Binding-site contacts:
Ligand atom C7 contacts residue TYR59 of chain 1.A at 4.2 Å (hydrophobic).
Ligand atom O6 contacts residue THR50 of chain 1.A at 2.8 Å (h-bond).
Ligand atom C5 contacts residue ASN48 of chain 1.A at 3.6 Å.
Ligand atom C8 contacts residue SER55 of chain 1.A at 4.2 Å.
Ligand atom C7 contacts residue THR57 of chain 1.A at 3.9 Å.
Ligand atom N2 contacts residue TYR59 of chain 1.A at 4.2 Å.
Ligand atom C8 contacts residue TYR59 of chain 1.A at 3.2 Å (hydrophobic).
Ligand atom O5 contacts residue ASN48 of chain 1.A at 2.4 Å (h-bond).
Ligand atom C3 contacts residue THR57 of chain 1.A at 4.3 Å.
Ligand atom C3 contacts residue THR50 of chain 1.A at 4.5 Å.
Ligand atom C8 contacts residue THR50 of chain 1.A at 4.4 Å.
Ligand atom C3 contacts residue ASN48 of chain 1.A at 3.8 Å.
Ligand atom C8 contacts residue SER54 of chain 1.A at 3.1 Å.
Ligand atom C1 contacts residue ASN48 of chain 1.A at 1.4 Å.
Ligand atom C8 contacts residue THR57 of chain 1.A at 3.9 Å.
Ligand atom N2 contacts residue ASN48 of chain 1.A at 2.9 Å (h-bond).
Ligand atom O7 contacts residue THR57 of chain 1.A at 3.1 Å.
Ligand atom C6 contacts residue THR50 of chain 1.A at 3.7 Å.
Ligand atom C7 contacts residue SER54 of chain 1.A at 4.3 Å.
Ligand atom C4 contacts residue ASN48 of chain 1.A at 4.3 Å.
Ligand atom O5 contacts residue THR50 of chain 1.A at 4.0 Å.
Ligand atom N2 contacts residue THR57 of chain 1.A at 4.4 Å.
Ligand atom C8 contacts residue ASN48 of chain 1.A at 4.4 Å.
Ligand atom O7 contacts residue TYR139 of chain 1.A at 3.2 Å (h-bond).
Ligand atom O6 contacts residue ALA51 of chain 1.A at 4.1 Å.
Ligand atom C7 contacts residue ASN48 of chain 1.A at 3.2 Å.
Ligand atom C7 contacts residue TYR139 of chain 1.A at 3.7 Å (hydrophobic).
Ligand atom O6 contacts residue SER52 of chain 1.A at 4.3 Å.
Ligand atom C5 contacts residue THR50 of chain 1.A at 3.8 Å.
Ligand atom C2 contacts residue ASN48 of chain 1.A at 2.5 Å.
Ligand atom C8 contacts residue PRO113 of chain 1.A at 4.3 Å (hydrophobic).
Ligand atom C8 contacts residue TYR139 of chain 1.A at 3.7 Å (hydrophobic).
Ligand atom C1 contacts residue THR50 of chain 1.A at 3.7 Å.
Ligand atom O7 contacts residue ASN48 of chain 1.A at 3.3 Å (h-bond).
Ligand atom C8 contacts residue ARG56 of chain 1.A at 3.7 Å.

Sequence of chain 1.A:
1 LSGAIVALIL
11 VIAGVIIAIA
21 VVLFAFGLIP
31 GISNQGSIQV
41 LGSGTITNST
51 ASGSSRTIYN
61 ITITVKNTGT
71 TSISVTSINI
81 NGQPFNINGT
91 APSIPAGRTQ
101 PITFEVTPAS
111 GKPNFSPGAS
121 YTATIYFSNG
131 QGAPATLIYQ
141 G

A small-molecule ligand and the protein it binds are described below.
Small molecule (SMILES): CC(=O)N[C@H]1[C@H](O[C@H]2[C@H](O)[C@@H](NC(C)=O)CO[C@@H]2CO)O[C@H](CO)[C@@H](O)[C@@H]1O